The protein below binds the small molecule below.
Small molecule (SMILES): CC(=O)N[C@@H]1[C@@H](O)[C@H](O)[C@@H](CO)O[C@H]1O

Sequence of chain 1.D:
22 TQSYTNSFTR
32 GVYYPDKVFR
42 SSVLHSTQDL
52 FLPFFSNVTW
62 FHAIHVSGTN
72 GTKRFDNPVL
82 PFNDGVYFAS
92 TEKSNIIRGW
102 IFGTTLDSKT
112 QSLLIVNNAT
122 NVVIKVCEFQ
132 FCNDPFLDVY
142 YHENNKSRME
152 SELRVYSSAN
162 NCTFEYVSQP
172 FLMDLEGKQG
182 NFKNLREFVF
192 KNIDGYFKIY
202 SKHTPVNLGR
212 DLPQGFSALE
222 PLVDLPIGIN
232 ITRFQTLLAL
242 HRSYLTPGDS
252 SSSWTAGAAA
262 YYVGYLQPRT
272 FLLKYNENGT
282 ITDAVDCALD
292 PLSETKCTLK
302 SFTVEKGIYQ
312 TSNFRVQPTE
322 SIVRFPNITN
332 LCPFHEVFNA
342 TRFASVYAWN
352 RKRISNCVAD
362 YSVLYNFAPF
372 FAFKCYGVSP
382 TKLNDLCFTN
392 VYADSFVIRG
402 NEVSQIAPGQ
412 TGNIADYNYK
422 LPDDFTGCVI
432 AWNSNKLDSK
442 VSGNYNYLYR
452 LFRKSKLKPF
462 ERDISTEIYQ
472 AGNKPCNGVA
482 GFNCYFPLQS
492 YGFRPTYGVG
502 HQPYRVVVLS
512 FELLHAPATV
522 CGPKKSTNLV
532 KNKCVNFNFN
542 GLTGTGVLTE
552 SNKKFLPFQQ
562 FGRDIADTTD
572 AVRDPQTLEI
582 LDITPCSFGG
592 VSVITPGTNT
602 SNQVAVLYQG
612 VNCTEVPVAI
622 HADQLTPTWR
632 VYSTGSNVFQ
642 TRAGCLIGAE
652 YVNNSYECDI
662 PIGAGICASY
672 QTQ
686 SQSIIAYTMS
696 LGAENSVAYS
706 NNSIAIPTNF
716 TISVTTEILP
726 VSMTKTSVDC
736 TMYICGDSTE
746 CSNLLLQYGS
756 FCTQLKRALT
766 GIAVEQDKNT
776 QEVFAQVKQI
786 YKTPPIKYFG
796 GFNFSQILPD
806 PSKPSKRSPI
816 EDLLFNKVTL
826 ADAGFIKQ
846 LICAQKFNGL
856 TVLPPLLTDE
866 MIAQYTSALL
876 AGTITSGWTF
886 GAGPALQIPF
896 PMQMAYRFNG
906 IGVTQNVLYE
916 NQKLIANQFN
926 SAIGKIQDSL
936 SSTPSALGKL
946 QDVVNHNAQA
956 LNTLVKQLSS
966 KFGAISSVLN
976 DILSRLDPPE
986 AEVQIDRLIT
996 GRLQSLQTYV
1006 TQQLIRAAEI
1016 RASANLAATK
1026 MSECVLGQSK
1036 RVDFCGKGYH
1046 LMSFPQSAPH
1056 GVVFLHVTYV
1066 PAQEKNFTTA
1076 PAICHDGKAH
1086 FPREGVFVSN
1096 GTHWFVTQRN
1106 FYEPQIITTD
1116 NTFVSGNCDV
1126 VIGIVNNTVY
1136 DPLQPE

Binding-site contacts:
Ligand atom C1 contacts residue ASN654 of chain 1.D at 3.3 Å.
Ligand atom N2 contacts residue ASN654 of chain 1.D at 3.6 Å.
Ligand atom C7 contacts residue ASN654 of chain 1.D at 3.6 Å.
Ligand atom O5 contacts residue ASN654 of chain 1.D at 4.1 Å.
Ligand atom C8 contacts residue ASN654 of chain 1.D at 4.0 Å.
Ligand atom O7 contacts residue ASN654 of chain 1.D at 3.8 Å.
Ligand atom C2 contacts residue ASN654 of chain 1.D at 4.1 Å.